Sequence of chain 1.C:
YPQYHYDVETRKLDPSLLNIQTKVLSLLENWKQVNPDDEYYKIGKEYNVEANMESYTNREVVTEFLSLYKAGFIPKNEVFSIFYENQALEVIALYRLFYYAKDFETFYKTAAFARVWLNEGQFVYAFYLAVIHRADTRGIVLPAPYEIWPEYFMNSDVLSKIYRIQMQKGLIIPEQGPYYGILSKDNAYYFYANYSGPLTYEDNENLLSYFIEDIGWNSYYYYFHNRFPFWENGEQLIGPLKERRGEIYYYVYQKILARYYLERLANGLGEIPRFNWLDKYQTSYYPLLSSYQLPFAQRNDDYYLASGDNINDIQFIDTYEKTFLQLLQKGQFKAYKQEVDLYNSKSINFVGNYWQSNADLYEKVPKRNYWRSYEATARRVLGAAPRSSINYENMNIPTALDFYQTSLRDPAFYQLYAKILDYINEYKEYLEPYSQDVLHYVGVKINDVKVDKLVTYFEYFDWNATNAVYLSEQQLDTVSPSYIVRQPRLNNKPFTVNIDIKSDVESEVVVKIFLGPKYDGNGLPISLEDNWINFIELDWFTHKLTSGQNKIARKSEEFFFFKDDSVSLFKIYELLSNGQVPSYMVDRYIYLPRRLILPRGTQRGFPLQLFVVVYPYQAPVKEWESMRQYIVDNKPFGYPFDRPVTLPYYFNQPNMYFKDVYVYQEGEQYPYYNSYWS

This small molecule binds to this protein.
Small molecule (SMILES): CC(=O)N[C@H]1[C@H](O[C@H]2[C@H](O)[C@@H](NC(C)=O)CO[C@@H]2CO)O[C@H](CO)[C@@H](O[C@@H]2O[C@H](CO)[C@@H](O)[C@H](O)[C@@H]2O)[C@@H]1O

Binding-site contacts:
Ligand atom N2 contacts residue GLU46 of chain 1.C at 3.5 Å (salt-bridge).
Ligand atom C7 contacts residue SER497 of chain 1.C at 3.9 Å.
Ligand atom O6 contacts residue GLU46 of chain 1.C at 3.6 Å (salt-bridge).
Ligand atom C6 contacts residue THR495 of chain 1.C at 3.9 Å.
Ligand atom C2 contacts residue GLU46 of chain 1.C at 4.0 Å.
Ligand atom O6 contacts residue LEU586 of chain 1.C at 3.9 Å.
Ligand atom C7 contacts residue PHE587 of chain 1.C at 3.9 Å (hydrophobic).
Ligand atom N2 contacts residue SER499 of chain 1.C at 2.9 Å (h-bond).
Ligand atom C3 contacts residue ASN481 of chain 1.C at 3.8 Å.
Ligand atom C8 contacts residue ILE501 of chain 1.C at 3.7 Å (hydrophobic).
Ligand atom O7 contacts residue VAL496 of chain 1.C at 3.4 Å.
Ligand atom N2 contacts residue ASN481 of chain 1.C at 3.0 Å (h-bond).
Ligand atom C1 contacts residue ASN481 of chain 1.C at 1.4 Å.
Ligand atom O7 contacts residue ASN481 of chain 1.C at 3.1 Å (h-bond).
Ligand atom O5 contacts residue ASN481 of chain 1.C at 2.3 Å (h-bond).
Ligand atom O7 contacts residue SER585 of chain 1.C at 4.2 Å.
Ligand atom C5 contacts residue TYR590 of chain 1.C at 4.2 Å (hydrophobic).
Ligand atom C6 contacts residue TYR590 of chain 1.C at 4.2 Å (hydrophobic).
Ligand atom C7 contacts residue ILE501 of chain 1.C at 4.0 Å (hydrophobic).
Ligand atom O3 contacts residue SER499 of chain 1.C at 4.1 Å.
Ligand atom C3 contacts residue SER499 of chain 1.C at 3.4 Å.
Ligand atom C4 contacts residue ASN481 of chain 1.C at 4.1 Å.
Ligand atom C5 contacts residue ASN481 of chain 1.C at 3.6 Å.
Ligand atom C7 contacts residue ASN481 of chain 1.C at 3.3 Å.
Ligand atom C8 contacts residue SER499 of chain 1.C at 4.0 Å.
Ligand atom C2 contacts residue SER499 of chain 1.C at 3.5 Å.
Ligand atom C1 contacts residue THR483 of chain 1.C at 3.6 Å.
Ligand atom C1 contacts residue GLU46 of chain 1.C at 3.9 Å.
Ligand atom C5 contacts residue THR483 of chain 1.C at 4.2 Å.
Ligand atom O3 contacts residue PHE587 of chain 1.C at 3.7 Å.
Ligand atom O3 contacts residue GLU46 of chain 1.C at 4.0 Å.
Ligand atom C8 contacts residue SER497 of chain 1.C at 3.7 Å.
Ligand atom C7 contacts residue SER499 of chain 1.C at 3.9 Å.
Ligand atom C3 contacts residue GLU46 of chain 1.C at 3.8 Å.
Ligand atom O7 contacts residue PHE587 of chain 1.C at 3.2 Å.
Ligand atom C1 contacts residue SER499 of chain 1.C at 3.8 Å.
Ligand atom O5 contacts residue THR483 of chain 1.C at 3.8 Å.
Ligand atom C8 contacts residue ASN47 of chain 1.C at 3.0 Å.
Ligand atom C2 contacts residue ASN481 of chain 1.C at 2.4 Å.
Ligand atom O7 contacts residue SER497 of chain 1.C at 3.0 Å (h-bond).